Sequence of chain 1.A:
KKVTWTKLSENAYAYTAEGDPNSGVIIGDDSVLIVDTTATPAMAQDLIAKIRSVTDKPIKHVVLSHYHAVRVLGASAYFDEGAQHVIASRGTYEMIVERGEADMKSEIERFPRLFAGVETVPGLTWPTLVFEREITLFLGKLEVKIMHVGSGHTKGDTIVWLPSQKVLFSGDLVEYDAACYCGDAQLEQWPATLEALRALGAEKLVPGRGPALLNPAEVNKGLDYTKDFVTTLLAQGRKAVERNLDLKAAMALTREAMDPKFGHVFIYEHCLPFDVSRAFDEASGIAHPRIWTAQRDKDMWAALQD

A small-molecule ligand and the protein it binds are described below.
Small molecule (SMILES): NC(=O)C(=O)O

Binding-site contacts:
Ligand atom O1 contacts residue ARG92 of chain 1.A at 3.3 Å (salt-bridge).
Ligand atom C2 contacts residue HIS89 of chain 1.A at 4.3 Å.
Ligand atom O3 contacts residue ASP193 of chain 1.A at 3.5 Å (salt-bridge).
Ligand atom N1 contacts residue HIS89 of chain 1.A at 3.6 Å.
Ligand atom C2 contacts residue TYR202 of chain 1.A at 4.1 Å (hydrophobic).
Ligand atom N1 contacts residue ARG92 of chain 1.A at 3.4 Å (salt-bridge).
Ligand atom O2 contacts residue ASP193 of chain 1.A at 3.6 Å.
Ligand atom N1 contacts residue HIS174 of chain 1.A at 4.2 Å.
Ligand atom O3 contacts residue TYR202 of chain 1.A at 3.5 Å.
Ligand atom C2 contacts residue ZN1 of chain 1.C at 2.8 Å.
Ligand atom C1 contacts residue VAL91 of chain 1.A at 3.7 Å (hydrophobic).
Ligand atom C1 contacts residue ASP193 of chain 1.A at 2.7 Å.
Ligand atom O3 contacts residue HIS89 of chain 1.A at 3.4 Å (h-bond).
Ligand atom N1 contacts residue HIS87 of chain 1.A at 3.1 Å (h-bond).
Ligand atom O2 contacts residue HIS174 of chain 1.A at 4.3 Å.
Ligand atom O3 contacts residue ZN1 of chain 1.C at 2.2 Å.
Ligand atom C1 contacts residue HIS87 of chain 1.A at 4.1 Å.
Ligand atom C1 contacts residue ZN1 of chain 1.C at 2.8 Å.
Ligand atom N1 contacts residue ZN1 of chain 1.C at 2.1 Å.
Ligand atom O3 contacts residue HIS87 of chain 1.A at 4.4 Å.
Ligand atom C2 contacts residue HIS174 of chain 1.A at 3.8 Å.
Ligand atom O3 contacts residue HIS174 of chain 1.A at 3.0 Å (h-bond).
Ligand atom O2 contacts residue ARG230 of chain 1.A at 3.2 Å (salt-bridge).
Ligand atom O1 contacts residue PRO42 of chain 1.A at 3.9 Å.
Ligand atom C1 contacts residue HIS89 of chain 1.A at 4.5 Å.
Ligand atom C1 contacts residue ARG92 of chain 1.A at 3.7 Å.
Ligand atom C1 contacts residue HIS174 of chain 1.A at 4.4 Å.
Ligand atom O1 contacts residue ARG230 of chain 1.A at 2.9 Å (salt-bridge).
Ligand atom O2 contacts residue TYR202 of chain 1.A at 3.7 Å.
Ligand atom C2 contacts residue ARG230 of chain 1.A at 4.0 Å.
Ligand atom C2 contacts residue ASP193 of chain 1.A at 3.1 Å.
Ligand atom O1 contacts residue ASP193 of chain 1.A at 3.0 Å (salt-bridge).
Ligand atom C1 contacts residue ARG230 of chain 1.A at 3.9 Å.
Ligand atom N1 contacts residue ASP193 of chain 1.A at 2.9 Å (salt-bridge).
Ligand atom O1 contacts residue ZN1 of chain 1.C at 4.0 Å.
Ligand atom O1 contacts residue VAL91 of chain 1.A at 3.7 Å.
Ligand atom O2 contacts residue ZN1 of chain 1.C at 4.0 Å.
Ligand atom N1 contacts residue VAL91 of chain 1.A at 3.4 Å.